Binding-site contacts:
Ligand atom C4 contacts residue ASN151 of chain 1.A at 3.3 Å.
Ligand atom C27 contacts residue ALA127 of chain 1.A at 4.2 Å (hydrophobic).
Ligand atom C9 contacts residue VAL131 of chain 1.A at 4.1 Å (hydrophobic).
Ligand atom C12 contacts residue ALA128 of chain 1.A at 3.8 Å (hydrophobic).
Ligand atom O1 contacts residue LEU146 of chain 1.A at 4.0 Å.
Ligand atom C1 contacts residue PHE73 of chain 1.A at 4.5 Å (hydrophobic).
Ligand atom C12 contacts residue VAL131 of chain 1.A at 3.7 Å (hydrophobic).
Ligand atom C19 contacts residue GLY155 of chain 1.A at 4.0 Å.
Ligand atom C3 contacts residue ASN151 of chain 1.A at 4.4 Å.
Ligand atom C27 contacts residue PRO212 of chain 1.A at 4.1 Å (hydrophobic).
Ligand atom C11 contacts residue ALA128 of chain 1.A at 3.8 Å (hydrophobic).
Ligand atom C19 contacts residue ASN151 of chain 1.A at 4.1 Å.
Ligand atom O1 contacts residue ASN151 of chain 1.A at 3.9 Å.
Ligand atom C6 contacts residue ASN151 of chain 1.A at 4.0 Å.
Ligand atom C5 contacts residue ASN151 of chain 1.A at 4.2 Å.
Ligand atom C11 contacts residue VAL131 of chain 1.A at 3.7 Å (hydrophobic).
Ligand atom C24 contacts residue PHE124 of chain 1.A at 4.0 Å (hydrophobic).
Ligand atom C21 contacts residue ALA128 of chain 1.A at 4.4 Å (hydrophobic).
Ligand atom C27 contacts residue LEU215 of chain 1.A at 4.4 Å (hydrophobic).
Ligand atom O1 contacts residue ARG147 of chain 1.A at 3.4 Å.
Ligand atom C18 contacts residue ILE159 of chain 1.A at 3.9 Å (hydrophobic).
Ligand atom C21 contacts residue LEU215 of chain 1.A at 4.5 Å (hydrophobic).
Ligand atom C2 contacts residue ASP132 of chain 1.A at 4.4 Å.
Ligand atom C26 contacts residue LEU211 of chain 1.A at 4.3 Å (hydrophobic).
Ligand atom C25 contacts residue PHE124 of chain 1.A at 4.3 Å (hydrophobic).
Ligand atom C1 contacts residue VAL131 of chain 1.A at 4.2 Å (hydrophobic).
Ligand atom C21 contacts residue PHE124 of chain 1.A at 4.3 Å (hydrophobic).
Ligand atom C2 contacts residue PHE73 of chain 1.A at 4.4 Å (hydrophobic).
Ligand atom C21 contacts residue ALA127 of chain 1.A at 3.7 Å (hydrophobic).

The protein below binds the small molecule below.
Small molecule (SMILES): CC(C)CCC[C@@H](C)[C@H]1CC[C@H]2[C@@H]3CC=C4C[C@@H](O)CC[C@]4(C)[C@H]3CC[C@]12C

Sequence of chain 1.A:
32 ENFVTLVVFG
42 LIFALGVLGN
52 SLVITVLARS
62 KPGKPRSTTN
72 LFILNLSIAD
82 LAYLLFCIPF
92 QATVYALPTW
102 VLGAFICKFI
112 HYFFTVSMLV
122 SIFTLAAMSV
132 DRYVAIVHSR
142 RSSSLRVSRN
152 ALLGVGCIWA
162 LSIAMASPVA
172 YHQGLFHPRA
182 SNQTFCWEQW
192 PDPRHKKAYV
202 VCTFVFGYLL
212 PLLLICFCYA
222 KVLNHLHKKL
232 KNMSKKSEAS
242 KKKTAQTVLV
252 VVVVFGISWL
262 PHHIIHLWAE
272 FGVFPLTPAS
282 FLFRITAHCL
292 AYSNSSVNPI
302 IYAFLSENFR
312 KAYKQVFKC